Binding-site contacts:
Ligand atom C3 contacts residue LYS202 of chain 3.A at 3.3 Å.
Ligand atom O2 contacts residue LYS202 of chain 3.A at 2.8 Å (salt-bridge).
Ligand atom N1 contacts residue LYS202 of chain 3.A at 2.8 Å (salt-bridge).
Ligand atom C7 contacts residue GLU205 of chain 3.A at 4.0 Å.
Ligand atom C6 contacts residue GLN333 of chain 3.A at 3.4 Å.
Ligand atom C5 contacts residue GLU259 of chain 3.A at 3.9 Å.
Ligand atom O1 contacts residue LYS202 of chain 3.A at 2.3 Å (salt-bridge).
Ligand atom C5 contacts residue GLU205 of chain 3.A at 3.5 Å.
Ligand atom O2 contacts residue GLU205 of chain 3.A at 2.5 Å (salt-bridge).
Ligand atom C3 contacts residue GLY132 of chain 3.A at 4.0 Å.
Ligand atom N1 contacts residue LEU295 of chain 3.A at 3.5 Å.
Ligand atom C3 contacts residue THR131 of chain 3.A at 3.6 Å.
Ligand atom C1 contacts residue LYS202 of chain 3.A at 1.3 Å.
Ligand atom C1 contacts residue LEU295 of chain 3.A at 3.5 Å (hydrophobic).
Ligand atom C1 contacts residue VAL157 of chain 3.A at 3.5 Å (hydrophobic).
Ligand atom O1 contacts residue THR131 of chain 3.A at 3.8 Å.
Ligand atom C3 contacts residue GLN333 of chain 3.A at 4.1 Å.
Ligand atom C1 contacts residue SER365 of chain 3.A at 3.7 Å.
Ligand atom C4 contacts residue LYS202 of chain 3.A at 3.5 Å.
Ligand atom C7 contacts residue GLU259 of chain 3.A at 3.1 Å.
Ligand atom O2 contacts residue MET257 of chain 3.A at 3.5 Å.
Ligand atom N2 contacts residue GLU229 of chain 3.A at 4.1 Å.
Ligand atom N1 contacts residue GLU259 of chain 3.A at 3.2 Å (salt-bridge).
Ligand atom C7 contacts residue GLU229 of chain 3.A at 3.2 Å.
Ligand atom O1 contacts residue SER365 of chain 3.A at 2.6 Å (h-bond).
Ligand atom C7 contacts residue SER231 of chain 3.A at 3.5 Å.
Ligand atom C2 contacts residue GLN333 of chain 3.A at 3.5 Å.
Ligand atom O2 contacts residue GLU229 of chain 3.A at 3.2 Å.
Ligand atom C6 contacts residue TYR335 of chain 3.A at 3.2 Å (hydrophobic).
Ligand atom C6 contacts residue THR131 of chain 3.A at 3.1 Å.
Ligand atom N1 contacts residue GLN333 of chain 3.A at 3.6 Å (h-bond).
Ligand atom C5 contacts residue LYS202 of chain 3.A at 3.5 Å.
Ligand atom C2 contacts residue LYS202 of chain 3.A at 2.4 Å.
Ligand atom O1 contacts residue LEU295 of chain 3.A at 3.7 Å.
Ligand atom N2 contacts residue GLU205 of chain 3.A at 2.9 Å (salt-bridge).
Ligand atom C4 contacts residue GLU205 of chain 3.A at 3.0 Å.
Ligand atom N2 contacts residue LYS202 of chain 3.A at 3.6 Å (salt-bridge).
Ligand atom C4 contacts residue GLY132 of chain 3.A at 4.1 Å.
Ligand atom C2 contacts residue LEU295 of chain 3.A at 3.7 Å (hydrophobic).
Ligand atom O1 contacts residue VAL157 of chain 3.A at 3.3 Å.

Sequence of chain 3.A:
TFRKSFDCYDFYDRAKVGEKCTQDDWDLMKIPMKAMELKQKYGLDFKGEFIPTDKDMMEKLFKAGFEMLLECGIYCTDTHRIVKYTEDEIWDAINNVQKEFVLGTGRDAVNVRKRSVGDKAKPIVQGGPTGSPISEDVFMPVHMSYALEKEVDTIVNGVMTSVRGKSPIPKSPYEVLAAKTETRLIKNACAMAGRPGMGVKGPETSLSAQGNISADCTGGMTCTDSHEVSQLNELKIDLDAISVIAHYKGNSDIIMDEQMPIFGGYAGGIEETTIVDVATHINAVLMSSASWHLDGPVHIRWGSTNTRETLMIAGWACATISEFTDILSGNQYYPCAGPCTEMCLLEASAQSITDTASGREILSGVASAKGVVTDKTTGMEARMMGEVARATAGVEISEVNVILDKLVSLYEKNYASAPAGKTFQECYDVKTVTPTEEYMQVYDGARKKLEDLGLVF

A protein and the small-molecule ligand that binds it are described below.
Small molecule (SMILES): C[C@@H]1C[C@@H](N(C)O)N[C@H]1C(=O)O